Sequence of chain 1.OA:
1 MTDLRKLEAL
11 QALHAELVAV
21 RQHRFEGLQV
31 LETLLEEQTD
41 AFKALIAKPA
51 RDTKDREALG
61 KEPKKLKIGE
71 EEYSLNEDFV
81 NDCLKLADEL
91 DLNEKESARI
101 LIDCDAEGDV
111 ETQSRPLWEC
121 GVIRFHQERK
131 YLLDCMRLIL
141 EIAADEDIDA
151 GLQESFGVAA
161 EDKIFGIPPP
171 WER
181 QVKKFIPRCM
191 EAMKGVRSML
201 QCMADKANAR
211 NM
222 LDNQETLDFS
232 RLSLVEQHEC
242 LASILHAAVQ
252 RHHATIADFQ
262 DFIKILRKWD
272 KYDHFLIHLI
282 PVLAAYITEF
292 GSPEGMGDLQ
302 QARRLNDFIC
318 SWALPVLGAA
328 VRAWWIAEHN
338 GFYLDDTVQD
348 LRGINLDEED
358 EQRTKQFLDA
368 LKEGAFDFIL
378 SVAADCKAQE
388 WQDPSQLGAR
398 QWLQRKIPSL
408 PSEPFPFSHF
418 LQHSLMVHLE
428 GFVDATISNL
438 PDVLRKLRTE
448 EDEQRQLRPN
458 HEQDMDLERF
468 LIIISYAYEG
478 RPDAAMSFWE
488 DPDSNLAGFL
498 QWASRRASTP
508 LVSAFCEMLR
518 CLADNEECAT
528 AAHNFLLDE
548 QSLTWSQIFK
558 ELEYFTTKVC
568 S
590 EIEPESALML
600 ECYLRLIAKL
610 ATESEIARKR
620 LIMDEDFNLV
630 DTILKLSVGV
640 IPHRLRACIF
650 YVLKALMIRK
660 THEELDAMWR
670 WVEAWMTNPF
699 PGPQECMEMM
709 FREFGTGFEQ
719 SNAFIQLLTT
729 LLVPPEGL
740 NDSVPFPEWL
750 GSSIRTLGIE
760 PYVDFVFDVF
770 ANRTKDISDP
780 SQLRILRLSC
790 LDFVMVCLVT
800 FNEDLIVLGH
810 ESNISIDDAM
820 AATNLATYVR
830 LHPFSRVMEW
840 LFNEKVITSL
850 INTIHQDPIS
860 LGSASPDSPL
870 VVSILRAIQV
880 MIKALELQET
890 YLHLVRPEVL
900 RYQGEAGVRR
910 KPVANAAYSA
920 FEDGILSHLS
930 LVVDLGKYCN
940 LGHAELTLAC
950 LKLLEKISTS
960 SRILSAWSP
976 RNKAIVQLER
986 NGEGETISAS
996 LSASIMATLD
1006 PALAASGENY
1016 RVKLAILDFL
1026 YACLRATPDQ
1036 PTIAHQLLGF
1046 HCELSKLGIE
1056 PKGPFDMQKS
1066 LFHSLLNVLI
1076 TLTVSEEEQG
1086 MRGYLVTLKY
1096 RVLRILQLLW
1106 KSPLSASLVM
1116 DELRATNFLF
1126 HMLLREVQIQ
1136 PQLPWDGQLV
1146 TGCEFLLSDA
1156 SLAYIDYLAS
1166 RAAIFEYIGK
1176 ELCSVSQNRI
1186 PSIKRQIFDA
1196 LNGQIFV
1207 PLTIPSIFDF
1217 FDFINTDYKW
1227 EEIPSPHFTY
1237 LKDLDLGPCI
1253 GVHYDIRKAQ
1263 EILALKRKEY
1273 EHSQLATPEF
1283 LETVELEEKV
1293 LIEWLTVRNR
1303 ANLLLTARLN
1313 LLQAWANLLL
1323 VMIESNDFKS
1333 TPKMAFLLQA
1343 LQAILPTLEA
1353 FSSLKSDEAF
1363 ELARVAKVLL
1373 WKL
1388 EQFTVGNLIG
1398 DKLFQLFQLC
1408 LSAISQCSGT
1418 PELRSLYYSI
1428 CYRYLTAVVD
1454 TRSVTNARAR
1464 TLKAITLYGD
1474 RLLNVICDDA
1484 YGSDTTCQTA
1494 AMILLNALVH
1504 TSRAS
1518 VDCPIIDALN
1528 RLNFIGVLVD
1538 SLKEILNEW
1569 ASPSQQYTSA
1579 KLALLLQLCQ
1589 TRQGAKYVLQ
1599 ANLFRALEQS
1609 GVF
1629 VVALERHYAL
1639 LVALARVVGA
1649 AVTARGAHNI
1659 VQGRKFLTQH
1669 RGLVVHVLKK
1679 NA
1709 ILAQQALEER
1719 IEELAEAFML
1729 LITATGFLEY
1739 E

The protein below binds the small molecule below.
Small molecule (SMILES): CC[C@H](C)[C@H](N)C(=O)N[C@@H](CC(C)C)C(=O)N1CCC[C@H]1C(=O)N[C@@H](CCSC)C(=O)N[C@@H](Cc1ccc(O)cc1)C(=O)N[C@@H](CCCCN)C(=O)N[C@@H](CC(C)C)C(=O)N[C@@H](CO)C(=O)N1CCC[C@H]1C=O

Binding-site contacts:
Ligand atom CB contacts residue GLN1063 of chain 1.OA at 4.5 Å.
Ligand atom CA contacts residue GLN1063 of chain 1.OA at 4.3 Å.
Ligand atom O contacts residue HIS1126 of chain 1.OA at 3.3 Å (h-bond).
Ligand atom CD2 contacts residue THR1121 of chain 1.OA at 4.0 Å.
Ligand atom CE1 contacts residue ASN1072 of chain 1.OA at 3.3 Å.
Ligand atom OH contacts residue ASN1072 of chain 1.OA at 3.1 Å (h-bond).
Ligand atom C contacts residue GLN1063 of chain 1.OA at 3.9 Å.
Ligand atom CA contacts residue HIS1126 of chain 1.OA at 4.3 Å.
Ligand atom CG contacts residue HIS1126 of chain 1.OA at 4.3 Å.
Ligand atom CD1 contacts residue THR1121 of chain 1.OA at 3.0 Å.
Ligand atom CG contacts residue ASN1072 of chain 1.OA at 4.2 Å.
Ligand atom CG2 contacts residue GLN1063 of chain 1.OA at 3.3 Å.
Ligand atom O contacts residue GLN1063 of chain 1.OA at 2.9 Å (h-bond).
Ligand atom CD2 contacts residue ALA1120 of chain 1.OA at 3.5 Å (hydrophobic).
Ligand atom OH contacts residue GLN1063 of chain 1.OA at 3.7 Å.
Ligand atom CD2 contacts residue GLN1063 of chain 1.OA at 3.6 Å.
Ligand atom O contacts residue VAL1202 of chain 1.OA at 3.2 Å.
Ligand atom CD1 contacts residue ASN1122 of chain 1.OA at 4.3 Å.
Ligand atom CE1 contacts residue THR1121 of chain 1.OA at 3.9 Å.
Ligand atom CD1 contacts residue GLN1063 of chain 1.OA at 3.8 Å.
Ligand atom OH contacts residue HIS1068 of chain 1.OA at 3.8 Å.
Ligand atom CD1 contacts residue ALA1120 of chain 1.OA at 4.3 Å (hydrophobic).
Ligand atom CG contacts residue ALA1120 of chain 1.OA at 4.4 Å (hydrophobic).
Ligand atom C contacts residue VAL1202 of chain 1.OA at 4.2 Å (hydrophobic).
Ligand atom CE2 contacts residue GLN1063 of chain 1.OA at 3.3 Å.
Ligand atom CD2 contacts residue LEU1129 of chain 1.OA at 4.2 Å (hydrophobic).
Ligand atom CE2 contacts residue ASN1072 of chain 1.OA at 4.4 Å.
Ligand atom CZ contacts residue ASN1072 of chain 1.OA at 3.5 Å.
Ligand atom C contacts residue HIS1126 of chain 1.OA at 4.0 Å.
Ligand atom CG contacts residue THR1121 of chain 1.OA at 3.3 Å.
Ligand atom CZ contacts residue GLN1063 of chain 1.OA at 4.1 Å.
Ligand atom CD1 contacts residue ASN1072 of chain 1.OA at 4.0 Å.
Ligand atom CD2 contacts residue HIS1126 of chain 1.OA at 3.4 Å.
Ligand atom O contacts residue THR1121 of chain 1.OA at 4.0 Å.
Ligand atom CD2 contacts residue THR1121 of chain 1.OA at 4.3 Å.
Ligand atom SD contacts residue ASN1072 of chain 1.OA at 3.7 Å.
Ligand atom CG contacts residue GLN1063 of chain 1.OA at 4.3 Å.
Ligand atom CD2 contacts residue PHE1125 of chain 1.OA at 4.2 Å (hydrophobic).
Ligand atom CD1 contacts residue PHE1125 of chain 1.OA at 3.6 Å (hydrophobic).
Ligand atom CB contacts residue THR1121 of chain 1.OA at 3.3 Å.